A protein and the small-molecule ligand that binds it are described below.
Small molecule (SMILES): Nc1ncnc2c1ncn2[C@@H]1O[C@H](CO[P](=O)(O)O[P](=O)(O)NP(=O)(O)O)[C@@H](O)[C@H]1O

Binding-site contacts:
Ligand atom O5' contacts residue THR386 of chain 1.B at 3.4 Å (h-bond).
Ligand atom O1B contacts residue SER382 of chain 1.B at 3.1 Å (h-bond).
Ligand atom N3B contacts residue MG1 of chain 1.G at 3.5 Å.
Ligand atom N3B contacts residue GLY381 of chain 1.B at 3.3 Å (h-bond).
Ligand atom O3G contacts residue GLU506 of chain 1.B at 3.4 Å (salt-bridge).
Ligand atom O1B contacts residue GLY381 of chain 1.B at 3.2 Å (h-bond).
Ligand atom O2G contacts residue GLY483 of chain 1.A at 3.3 Å (h-bond).
Ligand atom O1A contacts residue GLY383 of chain 1.B at 3.5 Å.
Ligand atom O2G contacts residue SER380 of chain 1.B at 2.5 Å (h-bond).
Ligand atom O3G contacts residue GLN426 of chain 1.B at 2.9 Å (h-bond).
Ligand atom C4 contacts residue ASN480 of chain 1.A at 3.0 Å.
Ligand atom N6 contacts residue ASN479 of chain 1.A at 3.1 Å (h-bond).
Ligand atom O1B contacts residue GLY383 of chain 1.B at 2.7 Å (h-bond).
Ligand atom O3' contacts residue ASN464 of chain 1.A at 3.0 Å (h-bond).
Ligand atom N9 contacts residue ASN480 of chain 1.A at 3.4 Å (h-bond).
Ligand atom O1B contacts residue LYS384 of chain 1.B at 2.9 Å (salt-bridge).
Ligand atom O3G contacts residue MG1 of chain 1.G at 2.0 Å.
Ligand atom N3B contacts residue SER380 of chain 1.B at 3.4 Å (h-bond).
Ligand atom O3' contacts residue VAL463 of chain 1.A at 3.5 Å.
Ligand atom O1G contacts residue SER380 of chain 1.B at 3.4 Å (h-bond).
Ligand atom PA contacts residue THR386 of chain 1.B at 3.5 Å.
Ligand atom PB contacts residue MG1 of chain 1.G at 3.1 Å.
Ligand atom PG contacts residue MG1 of chain 1.G at 3.2 Å.
Ligand atom C2 contacts residue TYR354 of chain 1.B at 3.5 Å (hydrophobic).
Ligand atom O3' contacts residue GLN485 of chain 1.A at 3.3 Å (h-bond).
Ligand atom N3 contacts residue ASN480 of chain 1.A at 3.3 Å (h-bond).
Ligand atom C2' contacts residue GLN485 of chain 1.A at 3.3 Å.
Ligand atom O2B contacts residue SER385 of chain 1.B at 3.1 Å (h-bond).
Ligand atom O1A contacts residue THR386 of chain 1.B at 2.5 Å (h-bond).
Ligand atom O2G contacts residue SER482 of chain 1.A at 3.1 Å (h-bond).
Ligand atom C4 contacts residue TYR354 of chain 1.B at 3.4 Å (hydrophobic).
Ligand atom PG contacts residue SER380 of chain 1.B at 3.3 Å.
Ligand atom O1A contacts residue SER385 of chain 1.B at 3.4 Å.
Ligand atom C5 contacts residue ASN480 of chain 1.A at 3.2 Å.
Ligand atom O1G contacts residue HIS537 of chain 1.B at 3.1 Å (h-bond).
Ligand atom O2B contacts residue LYS384 of chain 1.B at 3.2 Å (salt-bridge).
Ligand atom N3B contacts residue SER482 of chain 1.A at 3.5 Å.
Ligand atom O2G contacts residue GLY484 of chain 1.A at 2.8 Å (h-bond).
Ligand atom O2B contacts residue MG1 of chain 1.G at 2.1 Å.
Ligand atom O2' contacts residue GLN485 of chain 1.A at 3.0 Å (h-bond).

Sequence of chain 1.A:
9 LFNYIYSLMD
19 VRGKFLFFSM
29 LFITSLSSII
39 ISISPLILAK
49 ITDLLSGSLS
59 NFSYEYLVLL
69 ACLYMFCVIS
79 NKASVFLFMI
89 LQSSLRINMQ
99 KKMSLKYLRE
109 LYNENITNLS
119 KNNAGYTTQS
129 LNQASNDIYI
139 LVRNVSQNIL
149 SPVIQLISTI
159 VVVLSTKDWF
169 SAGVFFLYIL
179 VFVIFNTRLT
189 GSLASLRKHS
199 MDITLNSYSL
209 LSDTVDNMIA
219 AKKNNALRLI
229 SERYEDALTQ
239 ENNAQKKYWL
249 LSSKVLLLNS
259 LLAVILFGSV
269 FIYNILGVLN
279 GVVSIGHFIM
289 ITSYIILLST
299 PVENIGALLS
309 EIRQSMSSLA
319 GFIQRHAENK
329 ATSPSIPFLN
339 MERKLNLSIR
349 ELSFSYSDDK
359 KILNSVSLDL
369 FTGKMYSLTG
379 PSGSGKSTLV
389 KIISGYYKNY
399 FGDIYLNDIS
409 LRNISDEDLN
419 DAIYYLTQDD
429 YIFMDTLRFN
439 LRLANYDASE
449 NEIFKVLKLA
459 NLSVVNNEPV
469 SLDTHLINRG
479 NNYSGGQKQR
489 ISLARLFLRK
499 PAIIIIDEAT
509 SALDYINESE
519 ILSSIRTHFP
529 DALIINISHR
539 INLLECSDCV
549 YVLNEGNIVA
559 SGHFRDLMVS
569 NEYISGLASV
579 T

Sequence of chain 1.B:
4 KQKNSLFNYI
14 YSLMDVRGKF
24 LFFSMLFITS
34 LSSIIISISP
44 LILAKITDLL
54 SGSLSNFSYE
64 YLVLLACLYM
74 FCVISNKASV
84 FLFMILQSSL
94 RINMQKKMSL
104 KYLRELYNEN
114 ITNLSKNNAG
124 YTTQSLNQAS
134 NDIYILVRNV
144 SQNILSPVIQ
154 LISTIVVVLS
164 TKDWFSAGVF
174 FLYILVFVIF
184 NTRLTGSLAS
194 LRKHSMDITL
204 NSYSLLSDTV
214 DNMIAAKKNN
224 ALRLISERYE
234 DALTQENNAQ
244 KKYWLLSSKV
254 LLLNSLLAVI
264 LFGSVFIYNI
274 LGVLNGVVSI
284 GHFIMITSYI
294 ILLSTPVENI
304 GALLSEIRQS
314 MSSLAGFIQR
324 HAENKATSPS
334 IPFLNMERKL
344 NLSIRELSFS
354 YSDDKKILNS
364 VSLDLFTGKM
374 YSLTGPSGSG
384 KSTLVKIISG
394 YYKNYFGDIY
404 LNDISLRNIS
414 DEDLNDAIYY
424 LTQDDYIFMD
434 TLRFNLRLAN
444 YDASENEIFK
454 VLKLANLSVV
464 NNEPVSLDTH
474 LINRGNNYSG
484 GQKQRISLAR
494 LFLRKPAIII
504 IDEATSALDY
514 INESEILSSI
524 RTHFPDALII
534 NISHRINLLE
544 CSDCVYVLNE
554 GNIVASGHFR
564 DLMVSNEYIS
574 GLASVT